A protein and the small-molecule ligand that binds it are described below.
Small molecule (SMILES): OCCn1cc(Br)cn1

Binding-site contacts:
Ligand atom C1 contacts residue TYR59 of chain 1.A at 4.3 Å (hydrophobic).
Ligand atom C2 contacts residue TYR104 of chain 1.A at 4.4 Å (hydrophobic).
Ligand atom C3 contacts residue VAL54 of chain 1.A at 3.4 Å (hydrophobic).
Ligand atom BR contacts residue ILE112 of chain 1.A at 4.0 Å.
Ligand atom C contacts residue TYR104 of chain 1.A at 3.8 Å (hydrophobic).
Ligand atom O contacts residue ILE112 of chain 1.A at 3.4 Å.
Ligand atom C3 contacts residue PHE50 of chain 1.A at 4.3 Å (hydrophobic).
Ligand atom O contacts residue VAL54 of chain 1.A at 4.4 Å.
Ligand atom C3 contacts residue PRO49 of chain 1.A at 4.0 Å (hydrophobic).
Ligand atom BR contacts residue PRO106 of chain 1.A at 3.9 Å.
Ligand atom C contacts residue ILE112 of chain 1.A at 3.8 Å (hydrophobic).
Ligand atom C4 contacts residue THR105 of chain 1.A at 4.0 Å.
Ligand atom O contacts residue PHE50 of chain 1.A at 4.3 Å.
Ligand atom C2 contacts residue VAL54 of chain 1.A at 3.5 Å (hydrophobic).
Ligand atom C1 contacts residue ILE112 of chain 1.A at 3.9 Å (hydrophobic).
Ligand atom C3 contacts residue ILE112 of chain 1.A at 4.2 Å (hydrophobic).
Ligand atom C4 contacts residue TYR104 of chain 1.A at 3.8 Å (hydrophobic).
Ligand atom O contacts residue PRO49 of chain 1.A at 3.4 Å (h-bond).
Ligand atom C2 contacts residue TYR62 of chain 1.A at 4.1 Å (hydrophobic).
Ligand atom C2 contacts residue TYR59 of chain 1.A at 4.3 Å (hydrophobic).
Ligand atom BR contacts residue SER110 of chain 1.A at 3.7 Å.
Ligand atom C4 contacts residue SER101 of chain 1.A at 3.5 Å.
Ligand atom N1 contacts residue TYR104 of chain 1.A at 3.8 Å.
Ligand atom C4 contacts residue ILE112 of chain 1.A at 4.1 Å (hydrophobic).
Ligand atom N contacts residue ILE112 of chain 1.A at 4.1 Å.
Ligand atom N1 contacts residue SER101 of chain 1.A at 3.8 Å.
Ligand atom C contacts residue THR105 of chain 1.A at 4.4 Å.
Ligand atom BR contacts residue THR105 of chain 1.A at 3.7 Å.
Ligand atom N1 contacts residue ILE112 of chain 1.A at 4.3 Å.
Ligand atom C1 contacts residue TYR104 of chain 1.A at 3.7 Å (hydrophobic).
Ligand atom N contacts residue TYR104 of chain 1.A at 3.7 Å.

Sequence of chain 1.A:
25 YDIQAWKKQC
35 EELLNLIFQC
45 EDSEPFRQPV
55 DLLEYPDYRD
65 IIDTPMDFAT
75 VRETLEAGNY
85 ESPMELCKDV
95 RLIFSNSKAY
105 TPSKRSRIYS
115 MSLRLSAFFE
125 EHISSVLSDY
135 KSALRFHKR